Sequence of chain 1.C:
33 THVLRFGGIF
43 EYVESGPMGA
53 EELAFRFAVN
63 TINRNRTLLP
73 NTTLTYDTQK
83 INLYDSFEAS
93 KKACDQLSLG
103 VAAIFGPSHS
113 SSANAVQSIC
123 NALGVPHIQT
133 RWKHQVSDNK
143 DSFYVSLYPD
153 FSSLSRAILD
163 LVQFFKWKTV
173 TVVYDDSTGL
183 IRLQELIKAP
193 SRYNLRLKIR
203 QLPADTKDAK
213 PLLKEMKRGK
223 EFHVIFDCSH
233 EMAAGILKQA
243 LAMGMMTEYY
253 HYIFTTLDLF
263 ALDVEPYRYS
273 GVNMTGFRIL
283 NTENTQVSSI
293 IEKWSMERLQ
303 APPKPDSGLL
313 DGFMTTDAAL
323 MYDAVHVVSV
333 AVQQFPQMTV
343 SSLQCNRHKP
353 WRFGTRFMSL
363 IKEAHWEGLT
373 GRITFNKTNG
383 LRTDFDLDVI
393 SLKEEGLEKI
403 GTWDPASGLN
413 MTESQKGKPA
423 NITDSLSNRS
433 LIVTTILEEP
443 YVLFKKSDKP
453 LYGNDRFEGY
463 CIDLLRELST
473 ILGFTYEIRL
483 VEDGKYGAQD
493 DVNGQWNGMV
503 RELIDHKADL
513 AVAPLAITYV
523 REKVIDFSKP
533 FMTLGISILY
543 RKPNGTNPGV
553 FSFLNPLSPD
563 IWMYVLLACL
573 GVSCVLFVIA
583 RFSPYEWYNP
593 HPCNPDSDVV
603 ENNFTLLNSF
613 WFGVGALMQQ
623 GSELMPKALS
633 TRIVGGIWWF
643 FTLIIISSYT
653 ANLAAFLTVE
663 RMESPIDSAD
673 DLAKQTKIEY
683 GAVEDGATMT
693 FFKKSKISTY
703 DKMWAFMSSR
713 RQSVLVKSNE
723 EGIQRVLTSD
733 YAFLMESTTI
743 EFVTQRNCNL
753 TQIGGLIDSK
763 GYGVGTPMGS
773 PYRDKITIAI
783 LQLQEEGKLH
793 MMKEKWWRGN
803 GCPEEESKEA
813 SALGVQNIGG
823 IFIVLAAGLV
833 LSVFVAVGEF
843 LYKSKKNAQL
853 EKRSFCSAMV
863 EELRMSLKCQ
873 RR

Binding-site contacts:
Ligand atom O7 contacts residue ASP162 of chain 1.C at 3.5 Å (salt-bridge).
Ligand atom O6 contacts residue ARG158 of chain 1.C at 4.2 Å.
Ligand atom C8 contacts residue ARG158 of chain 1.C at 4.0 Å.
Ligand atom C2 contacts residue ASN378 of chain 1.C at 2.5 Å.
Ligand atom C5 contacts residue THR385 of chain 1.C at 4.1 Å.
Ligand atom O7 contacts residue TRP405 of chain 1.C at 3.3 Å.
Ligand atom O6 contacts residue LEU161 of chain 1.C at 3.7 Å.
Ligand atom C3 contacts residue ARG158 of chain 1.C at 4.0 Å.
Ligand atom C7 contacts residue ASN378 of chain 1.C at 3.7 Å.
Ligand atom O4 contacts residue ALA408 of chain 1.C at 3.6 Å.
Ligand atom C4 contacts residue SER409 of chain 1.C at 3.6 Å.
Ligand atom C6 contacts residue ARG158 of chain 1.C at 3.7 Å.
Ligand atom O6 contacts residue ALA408 of chain 1.C at 3.5 Å (h-bond).
Ligand atom O4 contacts residue ARG194 of chain 1.C at 4.1 Å.
Ligand atom C8 contacts residue ASN381 of chain 1.C at 3.4 Å.
Ligand atom O5 contacts residue ASN378 of chain 1.C at 2.4 Å (h-bond).
Ligand atom C1 contacts residue ASN378 of chain 1.C at 1.4 Å.
Ligand atom O3 contacts residue THR380 of chain 1.C at 4.1 Å.
Ligand atom C6 contacts residue LEU161 of chain 1.C at 4.2 Å (hydrophobic).
Ligand atom O4 contacts residue ARG194 of chain 1.C at 3.6 Å (salt-bridge).
Ligand atom O3 contacts residue ASN378 of chain 1.C at 3.7 Å.
Ligand atom O6 contacts residue ARG194 of chain 1.C at 2.7 Å (salt-bridge).
Ligand atom O5 contacts residue THR385 of chain 1.C at 3.9 Å.
Ligand atom N2 contacts residue ASN378 of chain 1.C at 3.1 Å (h-bond).
Ligand atom C5 contacts residue ASN378 of chain 1.C at 3.7 Å.
Ligand atom O5 contacts residue ARG158 of chain 1.C at 3.5 Å (salt-bridge).
Ligand atom C2 contacts residue THR380 of chain 1.C at 4.1 Å.
Ligand atom C1 contacts residue THR385 of chain 1.C at 3.6 Å.
Ligand atom O7 contacts residue PRO407 of chain 1.C at 4.2 Å.
Ligand atom O4 contacts residue GLY410 of chain 1.C at 3.4 Å.
Ligand atom C3 contacts residue ASN378 of chain 1.C at 3.7 Å.
Ligand atom C5 contacts residue ARG158 of chain 1.C at 3.9 Å.
Ligand atom C7 contacts residue ASP162 of chain 1.C at 3.8 Å.
Ligand atom C8 contacts residue THR380 of chain 1.C at 3.7 Å.
Ligand atom C8 contacts residue ASP162 of chain 1.C at 3.3 Å.
Ligand atom C7 contacts residue ASN381 of chain 1.C at 4.0 Å.
Ligand atom O3 contacts residue ARG158 of chain 1.C at 3.3 Å (salt-bridge).
Ligand atom O3 contacts residue ARG158 of chain 1.C at 4.2 Å.
Ligand atom O4 contacts residue SER409 of chain 1.C at 2.5 Å (h-bond).
Ligand atom C6 contacts residue ARG194 of chain 1.C at 3.7 Å.

A protein and the small-molecule ligand that binds it are described below.
Small molecule (SMILES): CC(=O)N[C@H]1[C@H](O[C@H]2[C@H](O)[C@@H](NC(C)=O)CO[C@@H]2CO)O[C@H](CO)[C@@H](O[C@@H]2O[C@H](CO[C@H]3O[C@H](CO)[C@@H](O)[C@H](O)[C@@H]3O[C@@H]3O[C@H](CO)[C@@H](O)[C@H](O)[C@H]3NC(C)=O)[C@@H](O)[C@H](O[C@H]3O[C@H](CO)[C@@H](O)[C@H](O)[C@@H]3O[C@@H]3O[C@H](CO)[C@@H](O)[C@H](O)[C@H]3NC(C)=O)[C@@H]2O)[C@@H]1O